This small molecule binds to this protein.
Small molecule (SMILES): CC(C)CCC(=O)O

Sequence of chain 1.A:
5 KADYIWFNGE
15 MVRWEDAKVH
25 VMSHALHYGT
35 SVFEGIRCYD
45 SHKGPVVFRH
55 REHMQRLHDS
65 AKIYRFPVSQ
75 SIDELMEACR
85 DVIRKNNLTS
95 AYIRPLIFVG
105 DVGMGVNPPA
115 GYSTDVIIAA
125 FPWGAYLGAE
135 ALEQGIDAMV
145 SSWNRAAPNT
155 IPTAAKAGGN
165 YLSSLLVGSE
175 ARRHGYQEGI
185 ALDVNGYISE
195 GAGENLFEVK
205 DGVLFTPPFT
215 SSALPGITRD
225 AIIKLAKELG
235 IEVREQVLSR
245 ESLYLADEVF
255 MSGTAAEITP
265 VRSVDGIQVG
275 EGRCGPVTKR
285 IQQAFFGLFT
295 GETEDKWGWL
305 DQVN

Binding-site contacts:
Ligand atom CB contacts residue LYS160 of chain 1.A at 4.4 Å.
Ligand atom CB contacts residue PHE37 of chain 1.A at 4.2 Å (hydrophobic).
Ligand atom CA contacts residue PLP1 of chain 1.D at 3.4 Å.
Ligand atom CD1 contacts residue TYR130 of chain 1.A at 4.3 Å (hydrophobic).
Ligand atom CB contacts residue TYR96 of chain 1.A at 3.9 Å (hydrophobic).
Ligand atom CD2 contacts residue TYR165 of chain 1.A at 3.5 Å (hydrophobic).
Ligand atom CG contacts residue TYR165 of chain 1.A at 4.4 Å (hydrophobic).
Ligand atom O contacts residue TYR96 of chain 1.A at 2.8 Å (h-bond).
Ligand atom C contacts residue ALA259 of chain 1.A at 3.6 Å (hydrophobic).
Ligand atom CD1 contacts residue ARG98 of chain 1.A at 4.5 Å.
Ligand atom C contacts residue PLP1 of chain 1.D at 4.0 Å.
Ligand atom O contacts residue ALA259 of chain 1.A at 3.6 Å.
Ligand atom O contacts residue GLY39 of chain 1.A at 3.4 Å.
Ligand atom O contacts residue THR258 of chain 1.A at 3.5 Å.
Ligand atom CG contacts residue ALA259 of chain 1.A at 4.4 Å (hydrophobic).
Ligand atom C contacts residue THR258 of chain 1.A at 3.8 Å.
Ligand atom CD2 contacts residue GLY197 of chain 1.A at 3.5 Å.
Ligand atom OXT contacts residue THR258 of chain 1.A at 3.0 Å (h-bond).
Ligand atom OXT contacts residue ALA259 of chain 1.A at 2.9 Å (h-bond).
Ligand atom C contacts residue GLY39 of chain 1.A at 4.3 Å.
Ligand atom CB contacts residue TYR165 of chain 1.A at 4.0 Å (hydrophobic).
Ligand atom C contacts residue TYR96 of chain 1.A at 3.8 Å (hydrophobic).
Ligand atom OXT contacts residue GLY257 of chain 1.A at 3.9 Å.
Ligand atom CA contacts residue LYS160 of chain 1.A at 3.6 Å.
Ligand atom CA contacts residue TYR165 of chain 1.A at 4.3 Å (hydrophobic).
Ligand atom OXT contacts residue PLP1 of chain 1.D at 3.5 Å (h-bond).
Ligand atom CA contacts residue TYR96 of chain 1.A at 4.2 Å (hydrophobic).